Sequence of chain 1.A:
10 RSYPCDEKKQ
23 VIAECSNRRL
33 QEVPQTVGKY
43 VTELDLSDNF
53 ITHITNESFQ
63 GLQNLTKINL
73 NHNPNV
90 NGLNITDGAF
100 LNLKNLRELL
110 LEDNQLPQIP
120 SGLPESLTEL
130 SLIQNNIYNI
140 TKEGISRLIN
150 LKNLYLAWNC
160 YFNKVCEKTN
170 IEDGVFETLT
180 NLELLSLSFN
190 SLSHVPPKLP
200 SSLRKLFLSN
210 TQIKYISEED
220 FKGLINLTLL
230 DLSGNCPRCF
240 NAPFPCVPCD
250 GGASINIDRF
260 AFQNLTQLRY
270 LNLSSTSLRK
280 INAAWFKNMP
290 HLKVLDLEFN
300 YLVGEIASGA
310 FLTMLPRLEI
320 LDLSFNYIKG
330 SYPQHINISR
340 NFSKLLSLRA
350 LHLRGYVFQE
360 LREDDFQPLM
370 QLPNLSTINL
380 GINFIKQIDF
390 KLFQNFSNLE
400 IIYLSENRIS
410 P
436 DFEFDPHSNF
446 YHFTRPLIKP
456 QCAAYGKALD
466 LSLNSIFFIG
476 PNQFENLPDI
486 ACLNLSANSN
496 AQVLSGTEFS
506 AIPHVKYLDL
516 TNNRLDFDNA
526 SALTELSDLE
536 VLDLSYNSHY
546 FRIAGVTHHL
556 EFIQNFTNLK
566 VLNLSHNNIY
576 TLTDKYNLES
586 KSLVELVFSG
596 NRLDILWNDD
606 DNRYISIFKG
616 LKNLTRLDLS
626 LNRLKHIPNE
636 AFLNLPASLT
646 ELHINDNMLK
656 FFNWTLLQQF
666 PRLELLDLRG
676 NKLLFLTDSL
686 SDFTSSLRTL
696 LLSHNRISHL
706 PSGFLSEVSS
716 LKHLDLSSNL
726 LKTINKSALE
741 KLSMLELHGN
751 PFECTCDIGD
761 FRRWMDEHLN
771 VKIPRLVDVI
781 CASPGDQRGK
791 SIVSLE

Binding-site contacts:
Ligand atom C7 contacts residue PHE445 of chain 1.A at 3.8 Å (hydrophobic).
Ligand atom C5 contacts residue ASN271 of chain 1.A at 3.6 Å.
Ligand atom C8 contacts residue PHE445 of chain 1.A at 3.5 Å (hydrophobic).
Ligand atom C2 contacts residue ASP230 of chain 1.A at 3.7 Å.
Ligand atom C7 contacts residue ASN271 of chain 1.A at 3.7 Å.
Ligand atom C6 contacts residue ASN444 of chain 1.A at 3.9 Å.
Ligand atom O7 contacts residue ASN444 of chain 1.A at 3.0 Å (h-bond).
Ligand atom O7 contacts residue LEU228 of chain 1.A at 3.4 Å.
Ligand atom C1 contacts residue ASP230 of chain 1.A at 3.8 Å.
Ligand atom C8 contacts residue LEU228 of chain 1.A at 3.7 Å (hydrophobic).
Ligand atom C8 contacts residue TYR446 of chain 1.A at 3.9 Å (hydrophobic).
Ligand atom N2 contacts residue SER232 of chain 1.A at 3.9 Å.
Ligand atom O6 contacts residue LEU228 of chain 1.A at 4.0 Å.
Ligand atom O7 contacts residue LYS204 of chain 1.A at 2.6 Å (salt-bridge).
Ligand atom C8 contacts residue SER208 of chain 1.A at 3.5 Å.
Ligand atom C6 contacts residue HIS442 of chain 1.A at 3.3 Å.
Ligand atom O4 contacts residue PHE206 of chain 1.A at 3.9 Å.
Ligand atom O5 contacts residue ASN271 of chain 1.A at 2.3 Å (h-bond).
Ligand atom N2 contacts residue ASP230 of chain 1.A at 3.0 Å (salt-bridge).
Ligand atom O7 contacts residue ASN271 of chain 1.A at 3.9 Å.
Ligand atom C6 contacts residue SER443 of chain 1.A at 3.7 Å.
Ligand atom C8 contacts residue SER232 of chain 1.A at 3.7 Å.
Ligand atom C7 contacts residue TYR446 of chain 1.A at 4.0 Å (hydrophobic).
Ligand atom O6 contacts residue TYR269 of chain 1.A at 3.7 Å.
Ligand atom C8 contacts residue LYS204 of chain 1.A at 3.6 Å.
Ligand atom C7 contacts residue LYS204 of chain 1.A at 3.5 Å.
Ligand atom C7 contacts residue LEU228 of chain 1.A at 3.5 Å (hydrophobic).
Ligand atom C1 contacts residue ASN271 of chain 1.A at 1.4 Å.
Ligand atom O6 contacts residue HIS442 of chain 1.A at 3.6 Å.
Ligand atom C3 contacts residue ASP230 of chain 1.A at 3.7 Å.
Ligand atom C7 contacts residue ASP230 of chain 1.A at 3.9 Å.
Ligand atom N2 contacts residue ASN271 of chain 1.A at 3.0 Å (h-bond).
Ligand atom C8 contacts residue TYR269 of chain 1.A at 3.5 Å (hydrophobic).
Ligand atom C2 contacts residue ASN271 of chain 1.A at 2.4 Å.
Ligand atom C2 contacts residue ASN444 of chain 1.A at 3.8 Å.
Ligand atom C3 contacts residue ASN271 of chain 1.A at 3.8 Å.
Ligand atom C2 contacts residue HIS442 of chain 1.A at 3.7 Å.
Ligand atom O7 contacts residue TYR446 of chain 1.A at 3.7 Å.
Ligand atom O7 contacts residue PHE445 of chain 1.A at 2.9 Å (h-bond).
Ligand atom C1 contacts residue HIS442 of chain 1.A at 4.0 Å.

The small molecule below binds the protein below.
Small molecule (SMILES): CC(=O)N[C@H]1[C@H](O[C@H]2[C@H](O)[C@@H](NC(C)=O)CO[C@@H]2CO)O[C@H](CO)[C@@H](O[C@@H]2O[C@H](CO)[C@@H](O)[C@H](O)[C@@H]2O)[C@@H]1O